Binding-site contacts:
Ligand atom BR3 contacts residue PBR1 of chain 2.F at 0.0 Å.
Ligand atom O1 contacts residue LYS15 of chain 1.A at 3.4 Å.
Ligand atom O1 contacts residue PBR1 of chain 2.F at 0.0 Å (h-bond).
Ligand atom BR5 contacts residue ALA108 of chain 2.A at 4.2 Å.
Ligand atom BR4 contacts residue THR119 of chain 2.A at 3.5 Å.
Ligand atom C6 contacts residue LYS15 of chain 2.A at 4.1 Å.
Ligand atom C4 contacts residue PBR1 of chain 2.F at 0.0 Å.
Ligand atom BR5 contacts residue LEU17 of chain 1.A at 4.0 Å.
Ligand atom BR2 contacts residue PBR1 of chain 2.F at 0.0 Å.
Ligand atom C1 contacts residue LEU17 of chain 2.A at 4.1 Å (hydrophobic).
Ligand atom O1 contacts residue LYS15 of chain 2.A at 3.4 Å.
Ligand atom BR5 contacts residue PBR1 of chain 2.F at 0.0 Å.
Ligand atom C4 contacts residue ALA108 of chain 2.A at 3.9 Å (hydrophobic).
Ligand atom C5 contacts residue ALA108 of chain 2.A at 4.1 Å (hydrophobic).
Ligand atom C6 contacts residue LYS15 of chain 1.A at 4.1 Å.
Ligand atom BR1 contacts residue VAL121 of chain 1.A at 4.0 Å.
Ligand atom C2 contacts residue PBR1 of chain 2.F at 0.0 Å.
Ligand atom BR1 contacts residue LYS15 of chain 2.A at 3.7 Å.
Ligand atom C4 contacts residue LEU17 of chain 1.A at 4.1 Å (hydrophobic).
Ligand atom BR1 contacts residue LEU17 of chain 2.A at 4.0 Å.
Ligand atom BR1 contacts residue ALA108 of chain 1.A at 4.2 Å.
Ligand atom C5 contacts residue LYS15 of chain 1.A at 4.2 Å.
Ligand atom BR4 contacts residue LEU17 of chain 1.A at 4.0 Å.
Ligand atom C1 contacts residue PBR1 of chain 2.F at 0.0 Å.
Ligand atom C2 contacts residue LEU17 of chain 2.A at 4.0 Å (hydrophobic).
Ligand atom BR5 contacts residue LYS15 of chain 1.A at 3.7 Å.
Ligand atom C1 contacts residue ALA108 of chain 1.A at 4.1 Å (hydrophobic).
Ligand atom C3 contacts residue PBR1 of chain 2.F at 0.0 Å.
Ligand atom C5 contacts residue PBR1 of chain 2.F at 0.0 Å.
Ligand atom BR4 contacts residue PBR1 of chain 2.F at 0.0 Å.
Ligand atom BR2 contacts residue LEU17 of chain 2.A at 4.0 Å.
Ligand atom BR2 contacts residue ALA108 of chain 1.A at 3.8 Å.
Ligand atom BR5 contacts residue VAL121 of chain 2.A at 4.0 Å.
Ligand atom BR2 contacts residue THR119 of chain 1.A at 3.5 Å.
Ligand atom C2 contacts residue ALA108 of chain 1.A at 3.9 Å (hydrophobic).
Ligand atom C1 contacts residue LYS15 of chain 2.A at 4.2 Å.
Ligand atom BR1 contacts residue PBR1 of chain 2.F at 0.0 Å.
Ligand atom BR4 contacts residue ALA108 of chain 2.A at 3.8 Å.
Ligand atom C6 contacts residue PBR1 of chain 2.F at 0.0 Å.
Ligand atom C5 contacts residue LEU17 of chain 1.A at 4.1 Å (hydrophobic).

This small molecule binds to this protein.
Small molecule (SMILES): Oc1c(Br)c(Br)c(Br)c(Br)c1Br

Sequence of chain 1.A:
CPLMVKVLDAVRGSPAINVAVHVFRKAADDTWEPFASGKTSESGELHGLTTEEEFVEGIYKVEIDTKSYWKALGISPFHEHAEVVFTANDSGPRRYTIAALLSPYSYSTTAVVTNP

Sequence of chain 2.A:
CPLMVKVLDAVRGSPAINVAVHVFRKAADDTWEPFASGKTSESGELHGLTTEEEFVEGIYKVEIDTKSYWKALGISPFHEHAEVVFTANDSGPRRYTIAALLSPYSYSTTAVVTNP